Binding-site contacts:
Ligand atom C8 contacts residue ILE113 of chain 1.A at 3.7 Å (hydrophobic).
Ligand atom C8 contacts residue ARG112 of chain 1.A at 4.1 Å.
Ligand atom C3 contacts residue ASN115 of chain 1.A at 3.8 Å.
Ligand atom C1 contacts residue ASN115 of chain 1.A at 1.5 Å.
Ligand atom C4 contacts residue ASN115 of chain 1.A at 4.2 Å.
Ligand atom O5 contacts residue ASN115 of chain 1.A at 2.4 Å (h-bond).
Ligand atom C5 contacts residue ASN115 of chain 1.A at 3.7 Å.
Ligand atom C7 contacts residue ASN115 of chain 1.A at 3.3 Å.
Ligand atom N2 contacts residue ASN115 of chain 1.A at 2.9 Å (h-bond).
Ligand atom O7 contacts residue ASN115 of chain 1.A at 3.3 Å (h-bond).
Ligand atom C2 contacts residue ASN115 of chain 1.A at 2.4 Å.

A protein and the small-molecule ligand that binds it are described below.
Small molecule (SMILES): CC(=O)N[C@@H]1[C@@H](O)[C@H](O)[C@@H](CO)O[C@H]1O

Sequence of chain 1.A:
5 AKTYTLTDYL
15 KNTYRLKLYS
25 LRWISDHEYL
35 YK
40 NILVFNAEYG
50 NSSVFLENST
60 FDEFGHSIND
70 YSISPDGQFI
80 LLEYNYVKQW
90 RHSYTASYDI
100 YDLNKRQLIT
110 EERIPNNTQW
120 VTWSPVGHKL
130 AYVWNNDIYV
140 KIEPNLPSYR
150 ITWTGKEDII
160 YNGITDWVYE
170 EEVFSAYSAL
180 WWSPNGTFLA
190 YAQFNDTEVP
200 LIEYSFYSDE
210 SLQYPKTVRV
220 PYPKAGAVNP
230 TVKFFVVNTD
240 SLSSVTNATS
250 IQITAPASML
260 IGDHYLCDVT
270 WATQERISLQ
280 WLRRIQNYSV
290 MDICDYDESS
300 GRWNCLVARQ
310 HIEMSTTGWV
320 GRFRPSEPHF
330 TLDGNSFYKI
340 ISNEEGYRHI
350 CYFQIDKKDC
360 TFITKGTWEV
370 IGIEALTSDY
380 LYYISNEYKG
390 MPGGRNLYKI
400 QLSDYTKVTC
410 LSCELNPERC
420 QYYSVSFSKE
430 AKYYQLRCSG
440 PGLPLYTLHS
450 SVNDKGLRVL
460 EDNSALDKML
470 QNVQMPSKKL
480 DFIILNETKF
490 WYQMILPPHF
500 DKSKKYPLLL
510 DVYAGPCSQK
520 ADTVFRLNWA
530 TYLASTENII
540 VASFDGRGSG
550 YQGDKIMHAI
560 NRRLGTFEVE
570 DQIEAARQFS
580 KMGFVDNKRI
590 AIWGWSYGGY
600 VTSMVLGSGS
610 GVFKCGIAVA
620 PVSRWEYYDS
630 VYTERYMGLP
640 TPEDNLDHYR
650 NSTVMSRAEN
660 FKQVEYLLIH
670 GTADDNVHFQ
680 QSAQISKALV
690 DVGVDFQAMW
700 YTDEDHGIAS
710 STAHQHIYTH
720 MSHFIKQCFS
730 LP